Sequence of chain 1.L:
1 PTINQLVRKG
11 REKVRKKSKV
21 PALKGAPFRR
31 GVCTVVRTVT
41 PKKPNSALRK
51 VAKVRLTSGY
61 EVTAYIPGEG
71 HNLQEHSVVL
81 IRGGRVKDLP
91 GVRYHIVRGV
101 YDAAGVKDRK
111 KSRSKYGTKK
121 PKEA

Binding-site contacts:
Ligand atom N9 contacts residue A11 of chain 1.W at 3.8 Å.
Ligand atom O2 contacts residue A9 of chain 1.W at 3.7 Å.
Ligand atom O2 contacts residue U10 of chain 1.W at 3.4 Å (h-bond).
Ligand atom N3 contacts residue A9 of chain 1.W at 2.7 Å (h-bond).
Ligand atom N7 contacts residue A11 of chain 1.W at 3.5 Å.
Ligand atom N2 contacts residue A9 of chain 1.W at 3.5 Å (h-bond).
Ligand atom N3 contacts residue A9 of chain 1.W at 3.7 Å.
Ligand atom N3 contacts residue A11 of chain 1.W at 3.3 Å (h-bond).
Ligand atom O4 contacts residue U10 of chain 1.W at 3.9 Å.
Ligand atom N1 contacts residue U10 of chain 1.W at 2.6 Å (h-bond).
Ligand atom C5 contacts residue A9 of chain 1.W at 3.7 Å.
Ligand atom O2' contacts residue PRO44 of chain 1.L at 4.1 Å.
Ligand atom N1 contacts residue U10 of chain 1.W at 4.2 Å.
Ligand atom C2 contacts residue RSQ8 of chain 1.W at 3.9 Å.
Ligand atom C5 contacts residue A11 of chain 1.W at 3.2 Å.
Ligand atom C2 contacts residue A9 of chain 1.W at 3.7 Å.
Ligand atom C6 contacts residue A9 of chain 1.W at 3.1 Å.
Ligand atom O6 contacts residue RSQ8 of chain 1.W at 2.7 Å (h-bond).
Ligand atom C2 contacts residue U10 of chain 1.W at 3.5 Å.
Ligand atom N1 contacts residue A11 of chain 1.W at 3.4 Å.
Ligand atom N3 contacts residue U10 of chain 1.W at 3.5 Å (h-bond).
Ligand atom C4 contacts residue A11 of chain 1.W at 3.3 Å.
Ligand atom N6 contacts residue A11 of chain 1.W at 3.5 Å.
Ligand atom O4 contacts residue A9 of chain 1.W at 2.7 Å (h-bond).
Ligand atom C2 contacts residue U10 of chain 1.W at 3.2 Å.
Ligand atom N1 contacts residue RSQ8 of chain 1.W at 3.0 Å (h-bond).
Ligand atom C6 contacts residue U10 of chain 1.W at 3.3 Å.
Ligand atom C4 contacts residue A9 of chain 1.W at 4.0 Å.
Ligand atom C6 contacts residue A11 of chain 1.W at 3.4 Å.
Ligand atom C2 contacts residue A9 of chain 1.W at 3.3 Å.
Ligand atom C4 contacts residue A9 of chain 1.W at 3.5 Å.
Ligand atom C6 contacts residue RSQ8 of chain 1.W at 3.6 Å.
Ligand atom C8 contacts residue A11 of chain 1.W at 3.9 Å.
Ligand atom O6 contacts residue A9 of chain 1.W at 3.2 Å (h-bond).
Ligand atom C2 contacts residue A11 of chain 1.W at 3.4 Å.
Ligand atom N2 contacts residue RSQ8 of chain 1.W at 3.0 Å (h-bond).
Ligand atom O4 contacts residue RSQ8 of chain 1.W at 4.1 Å.
Ligand atom N6 contacts residue U10 of chain 1.W at 2.6 Å (h-bond).
Ligand atom N1 contacts residue A9 of chain 1.W at 3.1 Å (h-bond).
Ligand atom C4 contacts residue U10 of chain 1.W at 4.0 Å.

This small molecule binds to this protein.
Small molecule (SMILES): Nc1nc(=O)c2ncn([C@@H]3O[C@H](CO[P](=O)(O)O[C@H]4[C@@H](O)[C@H](n5ccc(=O)[nH]c5=O)O[C@@H]4CO[P](=O)(O)O[C@H]4[C@@H](O)[C@H](n5cnc6c(N)ncnc65)O[C@@H]4CO)[C@@H](O)[C@H]3O)c2[nH]1